Sequence of chain 1.C:
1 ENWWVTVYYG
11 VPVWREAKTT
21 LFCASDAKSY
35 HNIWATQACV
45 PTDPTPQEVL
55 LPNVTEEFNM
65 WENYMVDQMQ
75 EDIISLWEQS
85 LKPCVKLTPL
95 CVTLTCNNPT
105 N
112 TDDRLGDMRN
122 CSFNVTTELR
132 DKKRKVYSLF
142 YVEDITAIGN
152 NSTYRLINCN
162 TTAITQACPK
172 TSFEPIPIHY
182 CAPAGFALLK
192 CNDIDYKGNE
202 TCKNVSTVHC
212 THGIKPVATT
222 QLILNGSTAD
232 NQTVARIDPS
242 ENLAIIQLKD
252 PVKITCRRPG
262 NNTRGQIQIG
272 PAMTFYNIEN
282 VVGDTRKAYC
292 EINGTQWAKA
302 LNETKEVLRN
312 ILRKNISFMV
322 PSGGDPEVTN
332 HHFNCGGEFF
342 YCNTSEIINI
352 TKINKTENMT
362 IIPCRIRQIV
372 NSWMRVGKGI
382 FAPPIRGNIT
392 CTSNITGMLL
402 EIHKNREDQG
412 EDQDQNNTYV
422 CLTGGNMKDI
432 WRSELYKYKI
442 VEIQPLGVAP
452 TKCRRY

This small molecule binds to this protein.
Small molecule (SMILES): CC(=O)N[C@H]1[C@H](O[C@H]2[C@H](O)[C@@H](NC(C)=O)CO[C@@H]2CO)O[C@H](CO)[C@@H](O)[C@@H]1O

Binding-site contacts:
Ligand atom C8 contacts residue ASN205 of chain 1.C at 4.3 Å.
Ligand atom C6 contacts residue ASN193 of chain 1.C at 4.2 Å.
Ligand atom N2 contacts residue ASN205 of chain 1.C at 2.9 Å (h-bond).
Ligand atom C1 contacts residue ASN205 of chain 1.C at 1.4 Å.
Ligand atom O6 contacts residue ASN193 of chain 1.C at 3.0 Å (h-bond).
Ligand atom C5 contacts residue ASN205 of chain 1.C at 3.7 Å.
Ligand atom C8 contacts residue GLU52 of chain 1.C at 3.3 Å.
Ligand atom C5 contacts residue LEU54 of chain 1.C at 4.2 Å (hydrophobic).
Ligand atom C7 contacts residue GLU52 of chain 1.C at 4.2 Å.
Ligand atom O7 contacts residue ASN205 of chain 1.C at 3.0 Å (h-bond).
Ligand atom C2 contacts residue ASN205 of chain 1.C at 2.4 Å.
Ligand atom O7 contacts residue GLU52 of chain 1.C at 4.1 Å.
Ligand atom C7 contacts residue ASN205 of chain 1.C at 3.1 Å.
Ligand atom C3 contacts residue ASN205 of chain 1.C at 3.8 Å.
Ligand atom C4 contacts residue ASN205 of chain 1.C at 4.2 Å.
Ligand atom O5 contacts residue ASN193 of chain 1.C at 3.7 Å.
Ligand atom O5 contacts residue ASN205 of chain 1.C at 2.4 Å (h-bond).
Ligand atom C1 contacts residue ASN193 of chain 1.C at 4.3 Å.
Ligand atom C5 contacts residue ASN193 of chain 1.C at 4.3 Å.